A small-molecule ligand and the protein it binds are described below.
Small molecule (SMILES): CC(=O)N[C@H]1[C@H](O[C@H]2[C@H](O)[C@@H](NC(C)=O)CO[C@@H]2CO[C@@H]2O[C@@H](C)[C@@H](O)[C@@H](O)[C@@H]2O)O[C@H](CO)[C@@H](O[C@@H]2O[C@H](CO)[C@@H](O)[C@H](O)[C@@H]2O)[C@@H]1O

Binding-site contacts:
Ligand atom C8 contacts residue GLN87 of chain 34.G at 4.5 Å.
Ligand atom N2 contacts residue ASN66 of chain 34.G at 2.8 Å (h-bond).
Ligand atom N2 contacts residue ILE65 of chain 34.G at 4.4 Å.
Ligand atom C8 contacts residue PRO64 of chain 34.G at 3.4 Å (hydrophobic).
Ligand atom C1 contacts residue ASN66 of chain 34.G at 1.4 Å.
Ligand atom C2 contacts residue ASN66 of chain 34.G at 2.2 Å.
Ligand atom C7 contacts residue PRO64 of chain 34.G at 3.8 Å (hydrophobic).
Ligand atom O7 contacts residue ASN66 of chain 34.G at 4.3 Å.
Ligand atom O7 contacts residue PRO64 of chain 34.G at 3.9 Å.
Ligand atom C4 contacts residue ASN66 of chain 34.G at 4.0 Å.
Ligand atom N2 contacts residue PRO64 of chain 34.G at 4.3 Å.
Ligand atom O5 contacts residue ASN66 of chain 34.G at 2.2 Å (h-bond).
Ligand atom C3 contacts residue ASN66 of chain 34.G at 3.6 Å.
Ligand atom C5 contacts residue ASN66 of chain 34.G at 3.5 Å.
Ligand atom C7 contacts residue ASN66 of chain 34.G at 4.0 Å.

Sequence of chain 34.G:
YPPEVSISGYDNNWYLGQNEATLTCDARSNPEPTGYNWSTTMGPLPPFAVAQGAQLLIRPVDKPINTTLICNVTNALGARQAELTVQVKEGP